The protein below binds the small molecule below.
Small molecule (SMILES): COc1ccc([C@@H]2C[C@H]2COC(=O)N[C@@H](CC(C)C)C(=O)N[C@@H](C[C@@H]2CCNC2=O)[C@@H](O)S(=O)(=O)O)cc1

Sequence of chain 1.A:
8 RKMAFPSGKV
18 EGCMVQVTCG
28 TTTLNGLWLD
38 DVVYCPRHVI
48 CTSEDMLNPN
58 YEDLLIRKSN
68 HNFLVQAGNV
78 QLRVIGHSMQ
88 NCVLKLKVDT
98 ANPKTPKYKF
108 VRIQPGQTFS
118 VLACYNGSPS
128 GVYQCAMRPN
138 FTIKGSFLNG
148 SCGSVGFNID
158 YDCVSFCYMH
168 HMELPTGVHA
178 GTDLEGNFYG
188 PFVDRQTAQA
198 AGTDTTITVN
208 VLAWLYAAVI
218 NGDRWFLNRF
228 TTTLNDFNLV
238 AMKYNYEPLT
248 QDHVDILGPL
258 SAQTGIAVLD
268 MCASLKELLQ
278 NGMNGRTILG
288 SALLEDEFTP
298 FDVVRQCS

Binding-site contacts:
Ligand atom C16 contacts residue ITX1 of chain 1.D at 0.1 Å.
Ligand atom O20 contacts residue ITX1 of chain 1.D at 0.1 Å (h-bond).
Ligand atom O34 contacts residue ITX1 of chain 1.D at 0.9 Å (h-bond).
Ligand atom C01 contacts residue CYS149 of chain 1.A at 1.8 Å (hydrophobic).
Ligand atom C19 contacts residue ITX1 of chain 1.D at 0.2 Å.
Ligand atom O33 contacts residue ITX1 of chain 1.D at 0.2 Å (h-bond).
Ligand atom O29 contacts residue ITX1 of chain 1.D at 0.0 Å (h-bond).
Ligand atom O02 contacts residue ITX1 of chain 1.D at 1.4 Å.
Ligand atom C24 contacts residue ITX1 of chain 1.D at 0.1 Å.
Ligand atom C30 contacts residue ITX1 of chain 1.D at 0.0 Å.
Ligand atom N11 contacts residue ITX1 of chain 1.D at 0.1 Å (h-bond).
Ligand atom N18 contacts residue ITX1 of chain 1.D at 0.3 Å (h-bond).
Ligand atom C08 contacts residue ITX1 of chain 1.D at 0.0 Å.
Ligand atom C23 contacts residue ITX1 of chain 1.D at 0.0 Å.
Ligand atom O10 contacts residue HIS167 of chain 1.A at 2.8 Å (h-bond).
Ligand atom C21 contacts residue ITX1 of chain 1.D at 0.1 Å.
Ligand atom C14 contacts residue ITX1 of chain 1.D at 0.1 Å.
Ligand atom C06 contacts residue ITX1 of chain 1.D at 0.0 Å.
Ligand atom C05 contacts residue ITX1 of chain 1.D at 0.1 Å.
Ligand atom C13 contacts residue ITX1 of chain 1.D at 0.2 Å.
Ligand atom C01 contacts residue ITX1 of chain 1.D at 0.0 Å.
Ligand atom C17 contacts residue ITX1 of chain 1.D at 0.1 Å.
Ligand atom C03 contacts residue ITX1 of chain 1.D at 0.1 Å.
Ligand atom C22 contacts residue ITX1 of chain 1.D at 0.1 Å.
Ligand atom O33 contacts residue GLU170 of chain 1.A at 3.0 Å (salt-bridge).
Ligand atom C15 contacts residue ITX1 of chain 1.D at 0.0 Å.
Ligand atom N07 contacts residue ITX1 of chain 1.D at 0.0 Å (h-bond).
Ligand atom C28 contacts residue ITX1 of chain 1.D at 0.0 Å.
Ligand atom C03 contacts residue CYS149 of chain 1.A at 2.7 Å (hydrophobic).
Ligand atom C26 contacts residue ITX1 of chain 1.D at 0.0 Å.
Ligand atom C04 contacts residue ITX1 of chain 1.D at 0.1 Å.
Ligand atom C25 contacts residue ITX1 of chain 1.D at 0.0 Å.
Ligand atom O10 contacts residue ITX1 of chain 1.D at 0.0 Å (h-bond).
Ligand atom N11 contacts residue HIS168 of chain 1.A at 3.0 Å (h-bond).
Ligand atom C32 contacts residue ITX1 of chain 1.D at 0.0 Å.
Ligand atom C12 contacts residue ITX1 of chain 1.D at 0.4 Å.
Ligand atom O02 contacts residue CYS149 of chain 1.A at 2.7 Å (h-bond).
Ligand atom C09 contacts residue ITX1 of chain 1.D at 0.0 Å.
Ligand atom C31 contacts residue ITX1 of chain 1.D at 0.0 Å.
Ligand atom C27 contacts residue ITX1 of chain 1.D at 0.0 Å.